Binding-site contacts:
Ligand atom C7 contacts residue ASN798 of chain 1.M at 3.4 Å.
Ligand atom C6 contacts residue GLN801 of chain 1.M at 4.2 Å.
Ligand atom N2 contacts residue ASN798 of chain 1.M at 2.9 Å (h-bond).
Ligand atom O5 contacts residue SER800 of chain 1.M at 4.2 Å.
Ligand atom C5 contacts residue ASN798 of chain 1.M at 3.6 Å.
Ligand atom N2 contacts residue SER800 of chain 1.M at 3.7 Å.
Ligand atom C3 contacts residue SER800 of chain 1.M at 4.1 Å.
Ligand atom C1 contacts residue SER800 of chain 1.M at 3.4 Å.
Ligand atom C8 contacts residue ASN798 of chain 1.M at 3.5 Å.
Ligand atom C1 contacts residue ASN798 of chain 1.M at 1.4 Å.
Ligand atom C4 contacts residue ASN798 of chain 1.M at 4.2 Å.
Ligand atom O7 contacts residue ASN798 of chain 1.M at 3.7 Å.
Ligand atom C3 contacts residue ASN798 of chain 1.M at 3.8 Å.
Ligand atom C2 contacts residue ASN798 of chain 1.M at 2.5 Å.
Ligand atom O5 contacts residue ASN798 of chain 1.M at 2.3 Å (h-bond).
Ligand atom C5 contacts residue SER800 of chain 1.M at 4.2 Å.
Ligand atom C2 contacts residue SER800 of chain 1.M at 3.9 Å.

This small molecule binds to this protein.
Small molecule (SMILES): CC(=O)N[C@@H]1[C@@H](O)[C@H](O)[C@@H](CO)O[C@H]1O

Sequence of chain 1.M:
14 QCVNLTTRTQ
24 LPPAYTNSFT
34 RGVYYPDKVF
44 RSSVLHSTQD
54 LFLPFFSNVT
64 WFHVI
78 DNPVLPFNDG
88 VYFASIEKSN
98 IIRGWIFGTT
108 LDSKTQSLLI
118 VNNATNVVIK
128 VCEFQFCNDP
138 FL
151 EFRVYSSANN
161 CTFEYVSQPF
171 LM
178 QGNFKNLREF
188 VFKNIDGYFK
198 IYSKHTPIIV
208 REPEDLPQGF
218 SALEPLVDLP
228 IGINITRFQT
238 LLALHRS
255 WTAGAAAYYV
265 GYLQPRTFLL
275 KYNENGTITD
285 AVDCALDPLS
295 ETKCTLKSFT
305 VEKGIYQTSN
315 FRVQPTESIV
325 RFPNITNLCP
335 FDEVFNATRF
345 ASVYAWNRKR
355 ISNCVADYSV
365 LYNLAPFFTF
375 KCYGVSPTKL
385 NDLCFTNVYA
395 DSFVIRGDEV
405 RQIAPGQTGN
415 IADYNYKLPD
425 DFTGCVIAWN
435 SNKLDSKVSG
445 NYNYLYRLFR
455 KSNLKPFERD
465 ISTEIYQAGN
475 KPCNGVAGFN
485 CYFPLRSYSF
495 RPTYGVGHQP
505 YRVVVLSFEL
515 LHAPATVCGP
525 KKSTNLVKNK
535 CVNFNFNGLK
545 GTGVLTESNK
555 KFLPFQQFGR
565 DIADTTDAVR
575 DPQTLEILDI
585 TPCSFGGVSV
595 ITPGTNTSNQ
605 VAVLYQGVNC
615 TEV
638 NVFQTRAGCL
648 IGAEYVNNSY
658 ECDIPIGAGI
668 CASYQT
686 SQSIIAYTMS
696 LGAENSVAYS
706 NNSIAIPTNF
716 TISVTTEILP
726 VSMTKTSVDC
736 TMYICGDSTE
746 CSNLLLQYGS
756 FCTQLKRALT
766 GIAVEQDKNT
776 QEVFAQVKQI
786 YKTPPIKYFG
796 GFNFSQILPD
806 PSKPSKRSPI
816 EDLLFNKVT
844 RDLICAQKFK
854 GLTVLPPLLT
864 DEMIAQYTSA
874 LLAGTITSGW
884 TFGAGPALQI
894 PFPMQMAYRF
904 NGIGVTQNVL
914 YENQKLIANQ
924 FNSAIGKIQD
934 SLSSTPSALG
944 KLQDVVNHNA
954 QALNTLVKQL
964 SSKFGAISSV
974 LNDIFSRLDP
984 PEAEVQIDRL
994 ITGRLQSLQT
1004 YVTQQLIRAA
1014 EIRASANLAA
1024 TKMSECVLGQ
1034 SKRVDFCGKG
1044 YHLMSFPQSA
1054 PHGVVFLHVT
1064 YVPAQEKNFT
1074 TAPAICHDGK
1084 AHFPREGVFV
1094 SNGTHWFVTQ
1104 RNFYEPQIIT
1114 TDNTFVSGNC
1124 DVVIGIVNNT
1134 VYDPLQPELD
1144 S